Sequence of chain 1.A:
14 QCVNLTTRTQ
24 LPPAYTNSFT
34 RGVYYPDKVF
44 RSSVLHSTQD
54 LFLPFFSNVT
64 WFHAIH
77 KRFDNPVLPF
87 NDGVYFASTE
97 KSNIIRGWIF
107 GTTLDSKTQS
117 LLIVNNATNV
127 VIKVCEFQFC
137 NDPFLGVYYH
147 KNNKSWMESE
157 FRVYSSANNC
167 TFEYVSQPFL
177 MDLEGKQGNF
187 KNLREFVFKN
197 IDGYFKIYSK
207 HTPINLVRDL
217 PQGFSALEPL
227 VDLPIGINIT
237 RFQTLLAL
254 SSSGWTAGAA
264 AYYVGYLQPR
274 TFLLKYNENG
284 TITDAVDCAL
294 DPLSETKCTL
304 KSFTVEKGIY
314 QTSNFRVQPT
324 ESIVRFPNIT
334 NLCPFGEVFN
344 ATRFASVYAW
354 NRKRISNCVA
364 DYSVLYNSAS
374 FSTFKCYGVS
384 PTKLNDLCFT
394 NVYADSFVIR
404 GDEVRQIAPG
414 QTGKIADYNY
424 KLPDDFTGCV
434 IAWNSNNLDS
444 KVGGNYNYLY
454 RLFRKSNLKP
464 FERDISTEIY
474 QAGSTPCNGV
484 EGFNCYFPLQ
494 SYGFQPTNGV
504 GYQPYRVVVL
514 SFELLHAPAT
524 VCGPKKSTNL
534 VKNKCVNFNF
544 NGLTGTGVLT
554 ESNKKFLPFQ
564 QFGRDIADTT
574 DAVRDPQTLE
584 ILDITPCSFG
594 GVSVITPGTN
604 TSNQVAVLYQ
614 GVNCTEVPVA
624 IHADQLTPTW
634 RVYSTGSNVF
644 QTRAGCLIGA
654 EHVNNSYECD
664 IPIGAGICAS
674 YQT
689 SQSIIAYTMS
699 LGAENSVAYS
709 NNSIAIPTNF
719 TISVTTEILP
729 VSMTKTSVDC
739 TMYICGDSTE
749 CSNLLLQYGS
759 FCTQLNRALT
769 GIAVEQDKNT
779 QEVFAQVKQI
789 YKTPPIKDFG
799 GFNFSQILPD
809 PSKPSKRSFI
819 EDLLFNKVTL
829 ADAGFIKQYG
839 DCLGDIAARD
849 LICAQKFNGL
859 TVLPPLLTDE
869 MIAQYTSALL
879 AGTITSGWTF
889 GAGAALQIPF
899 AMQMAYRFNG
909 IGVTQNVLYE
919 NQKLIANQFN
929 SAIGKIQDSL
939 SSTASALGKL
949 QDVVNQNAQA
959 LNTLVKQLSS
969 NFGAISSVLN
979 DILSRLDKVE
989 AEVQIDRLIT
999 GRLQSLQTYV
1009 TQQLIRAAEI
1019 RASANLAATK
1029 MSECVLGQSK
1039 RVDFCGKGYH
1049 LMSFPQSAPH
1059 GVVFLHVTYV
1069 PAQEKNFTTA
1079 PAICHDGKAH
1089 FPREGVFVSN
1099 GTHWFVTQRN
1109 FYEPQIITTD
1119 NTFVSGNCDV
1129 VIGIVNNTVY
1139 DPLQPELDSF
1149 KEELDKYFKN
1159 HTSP

A small-molecule ligand and the protein it binds are described below.
Small molecule (SMILES): CC(=O)N[C@H]1[C@H](O[C@H]2[C@H](O)[C@@H](NC(C)=O)CO[C@@H]2CO)O[C@H](CO)[C@@H](O[C@H]2O[C@H](CO)[C@@H](O)[C@H](O)[C@@H]2O)[C@@H]1O

Binding-site contacts:
Ligand atom O5 contacts residue ASN717 of chain 1.A at 2.3 Å (h-bond).
Ligand atom C3 contacts residue ASN717 of chain 1.A at 3.9 Å.
Ligand atom O7 contacts residue GLN1071 of chain 1.A at 3.8 Å.
Ligand atom C5 contacts residue LEU922 of chain 1.A at 3.6 Å (hydrophobic).
Ligand atom C2 contacts residue ASN717 of chain 1.A at 2.6 Å.
Ligand atom C1 contacts residue ASN717 of chain 1.A at 1.5 Å.
Ligand atom C6 contacts residue LEU922 of chain 1.A at 4.1 Å (hydrophobic).
Ligand atom O7 contacts residue ASN717 of chain 1.A at 3.5 Å (h-bond).
Ligand atom C2 contacts residue GLN1071 of chain 1.A at 4.4 Å.
Ligand atom C1 contacts residue LEU922 of chain 1.A at 4.1 Å (hydrophobic).
Ligand atom C7 contacts residue ASN717 of chain 1.A at 3.5 Å.
Ligand atom C3 contacts residue LEU922 of chain 1.A at 4.2 Å (hydrophobic).
Ligand atom O5 contacts residue GLN1071 of chain 1.A at 4.0 Å.
Ligand atom C4 contacts residue ASN717 of chain 1.A at 4.2 Å.
Ligand atom O6 contacts residue GLN926 of chain 1.A at 4.2 Å.
Ligand atom C8 contacts residue GLN926 of chain 1.A at 4.4 Å.
Ligand atom C8 contacts residue LEU922 of chain 1.A at 3.8 Å (hydrophobic).
Ligand atom C8 contacts residue THR716 of chain 1.A at 4.4 Å.
Ligand atom O6 contacts residue LEU922 of chain 1.A at 4.4 Å.
Ligand atom C1 contacts residue GLN1071 of chain 1.A at 3.9 Å.
Ligand atom O4 contacts residue LEU922 of chain 1.A at 3.8 Å.
Ligand atom N2 contacts residue ASN717 of chain 1.A at 3.1 Å (h-bond).
Ligand atom C4 contacts residue LEU922 of chain 1.A at 4.1 Å (hydrophobic).
Ligand atom C5 contacts residue ASN717 of chain 1.A at 3.6 Å.
Ligand atom C7 contacts residue LEU922 of chain 1.A at 3.7 Å (hydrophobic).
Ligand atom O7 contacts residue LEU922 of chain 1.A at 3.3 Å.